Sequence of chain 1.C:
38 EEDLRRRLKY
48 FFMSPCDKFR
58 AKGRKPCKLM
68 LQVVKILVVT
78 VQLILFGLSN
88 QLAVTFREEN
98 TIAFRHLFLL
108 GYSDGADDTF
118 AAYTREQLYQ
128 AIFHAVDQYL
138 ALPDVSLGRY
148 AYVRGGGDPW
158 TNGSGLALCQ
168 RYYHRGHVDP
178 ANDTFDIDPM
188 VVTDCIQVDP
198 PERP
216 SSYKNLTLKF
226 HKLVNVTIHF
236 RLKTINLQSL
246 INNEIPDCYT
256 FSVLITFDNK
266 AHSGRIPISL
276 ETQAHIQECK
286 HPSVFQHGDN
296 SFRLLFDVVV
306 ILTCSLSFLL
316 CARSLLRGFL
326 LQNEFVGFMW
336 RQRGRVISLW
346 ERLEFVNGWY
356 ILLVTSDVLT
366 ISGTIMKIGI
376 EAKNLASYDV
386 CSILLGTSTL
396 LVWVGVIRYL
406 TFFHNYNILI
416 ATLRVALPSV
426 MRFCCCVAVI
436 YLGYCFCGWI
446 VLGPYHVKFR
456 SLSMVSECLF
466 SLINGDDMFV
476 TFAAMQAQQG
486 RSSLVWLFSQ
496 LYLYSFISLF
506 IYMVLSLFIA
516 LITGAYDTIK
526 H

A small-molecule ligand and the protein it binds are described below.
Small molecule (SMILES): C[C@H]1CC(C)(C)N(C(=O)CN2C(=O)c3ccccc3C2=O)c2ccccc21

Binding-site contacts:
Ligand atom O2 contacts residue PHE465 of chain 1.C at 3.2 Å.
Ligand atom C7 contacts residue TYR436 of chain 1.C at 2.9 Å (hydrophobic).
Ligand atom C1 contacts residue TYR436 of chain 1.C at 3.4 Å (hydrophobic).
Ligand atom C21 contacts residue PHE513 of chain 1.C at 3.7 Å (hydrophobic).
Ligand atom C18 contacts residue CYS429 of chain 1.C at 3.5 Å (hydrophobic).
Ligand atom C11 contacts residue TYR507 of chain 1.B at 4.4 Å (hydrophobic).
Ligand atom C22 contacts residue PHE513 of chain 1.C at 4.2 Å (hydrophobic).
Ligand atom C19 contacts residue CYS429 of chain 1.C at 3.5 Å (hydrophobic).
Ligand atom C17 contacts residue ALA433 of chain 1.C at 2.6 Å (hydrophobic).
Ligand atom C21 contacts residue CYS429 of chain 1.C at 3.7 Å (hydrophobic).
Ligand atom C18 contacts residue ALA433 of chain 1.C at 3.6 Å (hydrophobic).
Ligand atom C2 contacts residue TYR436 of chain 1.C at 3.6 Å (hydrophobic).
Ligand atom C16 contacts residue ALA433 of chain 1.C at 3.4 Å (hydrophobic).
Ligand atom C20 contacts residue SER503 of chain 1.B at 4.1 Å.
Ligand atom C9 contacts residue TYR436 of chain 1.C at 3.9 Å (hydrophobic).
Ligand atom C6 contacts residue TYR436 of chain 1.C at 4.2 Å (hydrophobic).
Ligand atom O1 contacts residue ILE468 of chain 1.C at 3.6 Å.
Ligand atom C15 contacts residue CYS429 of chain 1.C at 4.0 Å (hydrophobic).
Ligand atom C12 contacts residue TYR507 of chain 1.B at 3.8 Å (hydrophobic).
Ligand atom C17 contacts residue CYS429 of chain 1.C at 3.7 Å (hydrophobic).
Ligand atom C7 contacts residue ALA433 of chain 1.C at 4.4 Å (hydrophobic).
Ligand atom C22 contacts residue TYR507 of chain 1.B at 3.6 Å (hydrophobic).
Ligand atom N1 contacts residue TYR436 of chain 1.C at 3.7 Å.
Ligand atom O3 contacts residue LEU437 of chain 1.C at 4.1 Å.
Ligand atom C14 contacts residue CYS429 of chain 1.C at 3.8 Å (hydrophobic).
Ligand atom O3 contacts residue TYR436 of chain 1.C at 1.7 Å.
Ligand atom O3 contacts residue ALA433 of chain 1.C at 3.5 Å.
Ligand atom O3 contacts residue VAL432 of chain 1.C at 4.1 Å.
Ligand atom C8 contacts residue PHE465 of chain 1.C at 4.2 Å (hydrophobic).
Ligand atom C16 contacts residue CYS429 of chain 1.C at 3.9 Å (hydrophobic).

Sequence of chain 1.B:
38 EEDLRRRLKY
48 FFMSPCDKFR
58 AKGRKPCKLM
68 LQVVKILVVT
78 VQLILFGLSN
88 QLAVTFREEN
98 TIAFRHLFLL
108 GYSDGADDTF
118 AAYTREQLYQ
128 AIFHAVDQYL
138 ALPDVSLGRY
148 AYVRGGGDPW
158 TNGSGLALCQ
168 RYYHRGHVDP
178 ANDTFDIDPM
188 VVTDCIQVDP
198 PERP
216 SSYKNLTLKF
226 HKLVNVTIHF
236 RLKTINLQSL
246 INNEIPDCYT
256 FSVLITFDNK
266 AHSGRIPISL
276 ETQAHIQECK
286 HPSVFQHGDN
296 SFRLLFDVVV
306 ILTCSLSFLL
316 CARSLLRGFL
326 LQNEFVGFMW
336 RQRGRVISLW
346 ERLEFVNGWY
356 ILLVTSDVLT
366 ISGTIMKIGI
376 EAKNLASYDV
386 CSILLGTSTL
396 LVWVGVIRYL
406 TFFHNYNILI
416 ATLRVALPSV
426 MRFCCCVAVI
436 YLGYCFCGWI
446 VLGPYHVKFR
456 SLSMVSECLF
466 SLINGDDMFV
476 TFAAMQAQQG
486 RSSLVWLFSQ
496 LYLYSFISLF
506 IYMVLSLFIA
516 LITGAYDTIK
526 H